Sequence of chain 1.C:
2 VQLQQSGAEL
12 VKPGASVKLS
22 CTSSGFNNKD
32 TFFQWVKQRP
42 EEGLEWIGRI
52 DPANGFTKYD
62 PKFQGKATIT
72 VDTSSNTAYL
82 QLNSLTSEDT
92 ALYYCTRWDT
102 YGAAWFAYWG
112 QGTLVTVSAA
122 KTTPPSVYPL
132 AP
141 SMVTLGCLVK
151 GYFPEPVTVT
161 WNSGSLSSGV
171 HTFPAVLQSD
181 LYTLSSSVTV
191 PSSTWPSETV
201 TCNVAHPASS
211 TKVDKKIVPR

Sequence of chain 1.D:
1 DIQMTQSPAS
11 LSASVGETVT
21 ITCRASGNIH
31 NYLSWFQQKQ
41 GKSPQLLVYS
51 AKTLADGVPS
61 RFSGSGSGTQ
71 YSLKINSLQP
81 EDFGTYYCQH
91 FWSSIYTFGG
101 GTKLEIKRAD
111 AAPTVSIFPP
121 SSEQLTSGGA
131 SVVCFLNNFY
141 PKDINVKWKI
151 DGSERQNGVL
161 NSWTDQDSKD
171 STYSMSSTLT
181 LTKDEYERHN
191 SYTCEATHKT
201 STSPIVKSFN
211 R

This protein binds this small molecule.
Small molecule (SMILES): NC(=O)[C@@H](N)CCCCNC(=O)CCCC[C@@H]1SC[C@@H]2NC(=O)N[C@@H]21

Binding-site contacts:
Ligand atom C17 contacts residue TRP106 of chain 1.C at 4.0 Å (hydrophobic).
Ligand atom C13 contacts residue PHE33 of chain 1.C at 3.5 Å (hydrophobic).
Ligand atom O22 contacts residue LEU33 of chain 1.D at 3.4 Å.
Ligand atom C6 contacts residue TYR32 of chain 1.D at 3.9 Å (hydrophobic).
Ligand atom C11 contacts residue PHE91 of chain 1.D at 4.0 Å (hydrophobic).
Ligand atom C2 contacts residue SER34 of chain 1.D at 3.3 Å.
Ligand atom C2 contacts residue TYR49 of chain 1.D at 4.0 Å (hydrophobic).
Ligand atom C5 contacts residue TRP106 of chain 1.C at 3.7 Å (hydrophobic).
Ligand atom O22 contacts residue PHE91 of chain 1.D at 3.6 Å.
Ligand atom C6 contacts residue TRP106 of chain 1.C at 3.8 Å (hydrophobic).
Ligand atom O25 contacts residue ASN29 of chain 1.C at 3.5 Å (h-bond).
Ligand atom C5 contacts residue SER50 of chain 1.D at 3.5 Å.
Ligand atom O22 contacts residue SER34 of chain 1.D at 2.6 Å (h-bond).
Ligand atom O23 contacts residue THR32 of chain 1.C at 3.3 Å (h-bond).
Ligand atom C15 contacts residue PHE33 of chain 1.C at 4.0 Å (hydrophobic).
Ligand atom C15 contacts residue THR32 of chain 1.C at 3.6 Å.
Ligand atom C12 contacts residue TYR96 of chain 1.D at 3.5 Å (hydrophobic).
Ligand atom C6 contacts residue SER50 of chain 1.D at 3.9 Å.
Ligand atom C4 contacts residue TRP106 of chain 1.C at 3.8 Å (hydrophobic).
Ligand atom C15 contacts residue ASP31 of chain 1.C at 3.6 Å.
Ligand atom O22 contacts residue TYR49 of chain 1.D at 4.0 Å.
Ligand atom N1 contacts residue SER34 of chain 1.D at 3.5 Å (h-bond).
Ligand atom N1 contacts residue PHE91 of chain 1.D at 3.6 Å.
Ligand atom N1 contacts residue TRP99 of chain 1.C at 3.6 Å.
Ligand atom C12 contacts residue PHE33 of chain 1.C at 3.5 Å (hydrophobic).
Ligand atom C8 contacts residue TRP106 of chain 1.C at 3.7 Å (hydrophobic).
Ligand atom O23 contacts residue PHE33 of chain 1.C at 3.2 Å (h-bond).
Ligand atom O22 contacts residue TYR32 of chain 1.D at 4.0 Å.
Ligand atom C11 contacts residue GLN35 of chain 1.C at 3.8 Å.
Ligand atom N3 contacts residue SER50 of chain 1.D at 2.8 Å (h-bond).
Ligand atom C9 contacts residue PHE91 of chain 1.D at 3.7 Å (hydrophobic).
Ligand atom C18 contacts residue TRP106 of chain 1.C at 4.0 Å (hydrophobic).
Ligand atom C10 contacts residue TRP106 of chain 1.C at 3.7 Å (hydrophobic).
Ligand atom C16 contacts residue ASP31 of chain 1.C at 3.7 Å.
Ligand atom S7 contacts residue TYR32 of chain 1.D at 3.5 Å.
Ligand atom C2 contacts residue PHE91 of chain 1.D at 3.8 Å (hydrophobic).
Ligand atom O22 contacts residue SER50 of chain 1.D at 3.2 Å (h-bond).
Ligand atom N14 contacts residue PHE33 of chain 1.C at 3.8 Å.
Ligand atom C4 contacts residue TRP99 of chain 1.C at 4.0 Å (hydrophobic).
Ligand atom C2 contacts residue SER50 of chain 1.D at 3.6 Å.